Binding-site contacts:
Ligand atom O1A contacts residue ASP786 of chain 1.A at 3.0 Å (salt-bridge).
Ligand atom O3G contacts residue ARG696 of chain 1.A at 3.8 Å.
Ligand atom O3' contacts residue LEU634 of chain 1.A at 3.2 Å (h-bond).
Ligand atom PG contacts residue ARG696 of chain 1.A at 3.7 Å.
Ligand atom O1A contacts residue CA1 of chain 1.I at 3.5 Å.
Ligand atom PB contacts residue CA1 of chain 1.H at 3.8 Å.
Ligand atom O2G contacts residue SER633 of chain 1.A at 3.8 Å.
Ligand atom O3B contacts residue SER633 of chain 1.A at 3.8 Å.
Ligand atom O3A contacts residue LYS723 of chain 1.A at 3.2 Å.
Ligand atom O2G contacts residue ARG696 of chain 1.A at 2.7 Å (salt-bridge).
Ligand atom PG contacts residue CA1 of chain 1.H at 3.9 Å.
Ligand atom O3' contacts residue TYR635 of chain 1.A at 2.7 Å (h-bond).
Ligand atom O1G contacts residue ASN632 of chain 1.A at 3.4 Å.
Ligand atom PB contacts residue LYS723 of chain 1.A at 3.9 Å.
Ligand atom O3' contacts residue ASN727 of chain 1.A at 3.9 Å.
Ligand atom N3 contacts residue ASN727 of chain 1.A at 4.0 Å.
Ligand atom O1G contacts residue PHE631 of chain 1.A at 2.9 Å (h-bond).
Ligand atom O1B contacts residue PHE631 of chain 1.A at 3.4 Å (h-bond).
Ligand atom O3' contacts residue SER633 of chain 1.A at 4.0 Å.
Ligand atom PG contacts residue SER633 of chain 1.A at 3.7 Å.
Ligand atom C2' contacts residue TYR635 of chain 1.A at 3.4 Å (hydrophobic).
Ligand atom O1B contacts residue ASP786 of chain 1.A at 3.2 Å (salt-bridge).
Ligand atom C5' contacts residue ASP786 of chain 1.A at 3.5 Å.
Ligand atom O2A contacts residue LYS723 of chain 1.A at 3.7 Å.
Ligand atom O2B contacts residue SER633 of chain 1.A at 3.0 Å.
Ligand atom C2' contacts residue ASN727 of chain 1.A at 3.8 Å.
Ligand atom O1B contacts residue CA1 of chain 1.H at 2.3 Å.
Ligand atom O1G contacts residue CA1 of chain 1.H at 2.8 Å.
Ligand atom PB contacts residue SER633 of chain 1.A at 3.9 Å.
Ligand atom O2B contacts residue LEU634 of chain 1.A at 3.2 Å (h-bond).
Ligand atom C3' contacts residue ASN727 of chain 1.A at 4.0 Å.
Ligand atom O3G contacts residue CA1 of chain 1.H at 4.0 Å.
Ligand atom O3B contacts residue LYS723 of chain 1.A at 3.2 Å.
Ligand atom C2 contacts residue ASN727 of chain 1.A at 3.9 Å.
Ligand atom O2 contacts residue TYR730 of chain 1.A at 3.9 Å.
Ligand atom O1B contacts residue SER633 of chain 1.A at 3.8 Å.
Ligand atom O1G contacts residue SER633 of chain 1.A at 2.9 Å (h-bond).
Ligand atom O3' contacts residue PRO636 of chain 1.A at 4.0 Å.
Ligand atom C1' contacts residue TYR635 of chain 1.A at 4.0 Å (hydrophobic).
Ligand atom O1A contacts residue CA1 of chain 1.H at 3.1 Å.

A small-molecule ligand and the protein it binds are described below.
Small molecule (SMILES): Nc1ccn([C@H]2C[C@H](O)[C@@H](CO[P](=O)(O)O[P](=O)(O)OP(=O)(O)O)O2)c(=O)n1

Sequence of chain 1.A:
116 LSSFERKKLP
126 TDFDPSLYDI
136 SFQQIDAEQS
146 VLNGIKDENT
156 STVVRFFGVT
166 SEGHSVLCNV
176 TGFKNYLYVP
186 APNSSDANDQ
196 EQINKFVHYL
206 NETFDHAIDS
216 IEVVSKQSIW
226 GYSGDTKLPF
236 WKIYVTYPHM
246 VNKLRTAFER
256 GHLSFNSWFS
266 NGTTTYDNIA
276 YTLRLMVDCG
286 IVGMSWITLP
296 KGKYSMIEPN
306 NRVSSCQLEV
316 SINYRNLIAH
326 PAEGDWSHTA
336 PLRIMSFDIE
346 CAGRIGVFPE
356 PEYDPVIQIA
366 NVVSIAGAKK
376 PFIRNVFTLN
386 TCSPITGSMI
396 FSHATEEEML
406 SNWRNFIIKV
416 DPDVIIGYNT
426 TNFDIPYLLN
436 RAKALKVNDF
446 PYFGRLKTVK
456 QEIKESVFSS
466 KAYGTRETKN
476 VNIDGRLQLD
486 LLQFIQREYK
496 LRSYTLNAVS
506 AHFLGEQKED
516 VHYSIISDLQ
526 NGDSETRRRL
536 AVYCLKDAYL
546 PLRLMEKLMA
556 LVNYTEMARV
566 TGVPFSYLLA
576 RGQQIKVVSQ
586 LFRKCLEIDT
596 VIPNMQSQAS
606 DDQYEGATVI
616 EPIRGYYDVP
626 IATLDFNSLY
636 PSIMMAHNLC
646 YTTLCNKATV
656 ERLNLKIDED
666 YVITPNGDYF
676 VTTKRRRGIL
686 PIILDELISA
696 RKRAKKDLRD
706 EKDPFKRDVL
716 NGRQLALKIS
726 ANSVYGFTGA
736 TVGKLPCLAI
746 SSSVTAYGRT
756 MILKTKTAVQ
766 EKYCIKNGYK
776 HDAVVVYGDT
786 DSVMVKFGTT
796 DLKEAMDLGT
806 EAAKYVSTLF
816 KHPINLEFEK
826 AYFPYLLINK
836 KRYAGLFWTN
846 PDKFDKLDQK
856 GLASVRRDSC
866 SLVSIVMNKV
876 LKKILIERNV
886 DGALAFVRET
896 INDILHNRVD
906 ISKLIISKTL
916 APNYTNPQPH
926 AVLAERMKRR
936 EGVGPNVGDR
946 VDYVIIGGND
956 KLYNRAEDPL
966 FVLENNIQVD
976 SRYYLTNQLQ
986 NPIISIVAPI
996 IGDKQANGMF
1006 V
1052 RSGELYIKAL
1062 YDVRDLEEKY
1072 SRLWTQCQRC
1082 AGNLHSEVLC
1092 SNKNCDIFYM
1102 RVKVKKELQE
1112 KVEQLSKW